Binding-site contacts:
Ligand atom O84 contacts residue ILE302 of chain 1.C at 4.3 Å.
Ligand atom C83 contacts residue ILE298 of chain 1.C at 3.9 Å (hydrophobic).
Ligand atom C08 contacts residue ALA344 of chain 1.C at 3.7 Å (hydrophobic).
Ligand atom C85 contacts residue ALA344 of chain 1.C at 3.9 Å (hydrophobic).
Ligand atom C17 contacts residue ILE291 of chain 1.C at 3.9 Å (hydrophobic).
Ligand atom C10 contacts residue ILE299 of chain 1.C at 4.2 Å (hydrophobic).
Ligand atom C01 contacts residue VAL340 of chain 1.C at 3.6 Å (hydrophobic).
Ligand atom C20 contacts residue ILE291 of chain 1.C at 4.1 Å (hydrophobic).
Ligand atom O82 contacts residue ALA348 of chain 1.C at 3.7 Å.
Ligand atom C83 contacts residue ILE302 of chain 1.C at 3.3 Å (hydrophobic).
Ligand atom C24 contacts residue ALA290 of chain 1.C at 4.2 Å (hydrophobic).
Ligand atom C24 contacts residue ILE291 of chain 1.C at 3.7 Å (hydrophobic).
Ligand atom O84 contacts residue ALA344 of chain 1.C at 4.3 Å.
Ligand atom C21 contacts residue PHE294 of chain 1.C at 3.5 Å (hydrophobic).
Ligand atom O82 contacts residue ALA344 of chain 1.C at 3.2 Å (h-bond).
Ligand atom C23 contacts residue ILE291 of chain 1.C at 3.3 Å (hydrophobic).
Ligand atom C02 contacts residue VAL340 of chain 1.C at 4.2 Å (hydrophobic).
Ligand atom C10 contacts residue VAL347 of chain 1.C at 4.3 Å (hydrophobic).
Ligand atom O79 contacts residue PHE294 of chain 1.C at 2.8 Å.
Ligand atom C81 contacts residue VAL347 of chain 1.C at 4.0 Å (hydrophobic).
Ligand atom C18 contacts residue ILE291 of chain 1.C at 4.0 Å (hydrophobic).
Ligand atom C18 contacts residue ALA348 of chain 1.C at 4.2 Å (hydrophobic).
Ligand atom C13 contacts residue ILE298 of chain 1.C at 4.0 Å (hydrophobic).
Ligand atom C07 contacts residue ILE299 of chain 1.C at 4.2 Å (hydrophobic).
Ligand atom C21 contacts residue ILE291 of chain 1.C at 3.7 Å (hydrophobic).
Ligand atom C19 contacts residue ILE291 of chain 1.C at 3.5 Å (hydrophobic).
Ligand atom C22 contacts residue PHE294 of chain 1.C at 3.8 Å (hydrophobic).
Ligand atom C01 contacts residue LEU343 of chain 1.C at 3.5 Å (hydrophobic).
Ligand atom C80 contacts residue MET351 of chain 1.C at 3.5 Å (hydrophobic).
Ligand atom O09 contacts residue ALA344 of chain 1.C at 3.6 Å.
Ligand atom C08 contacts residue ILE299 of chain 1.C at 4.0 Å (hydrophobic).
Ligand atom C10 contacts residue ALA344 of chain 1.C at 3.7 Å (hydrophobic).
Ligand atom C04 contacts residue VAL347 of chain 1.C at 4.2 Å (hydrophobic).
Ligand atom C17 contacts residue ALA348 of chain 1.C at 4.1 Å (hydrophobic).
Ligand atom O82 contacts residue VAL347 of chain 1.C at 3.0 Å.
Ligand atom O09 contacts residue VAL347 of chain 1.C at 4.0 Å.
Ligand atom C03 contacts residue VAL347 of chain 1.C at 4.1 Å (hydrophobic).
Ligand atom C22 contacts residue ILE291 of chain 1.C at 4.0 Å (hydrophobic).
Ligand atom C18 contacts residue MET351 of chain 1.C at 4.1 Å (hydrophobic).
Ligand atom C85 contacts residue VAL340 of chain 1.C at 3.7 Å (hydrophobic).

Sequence of chain 1.C:
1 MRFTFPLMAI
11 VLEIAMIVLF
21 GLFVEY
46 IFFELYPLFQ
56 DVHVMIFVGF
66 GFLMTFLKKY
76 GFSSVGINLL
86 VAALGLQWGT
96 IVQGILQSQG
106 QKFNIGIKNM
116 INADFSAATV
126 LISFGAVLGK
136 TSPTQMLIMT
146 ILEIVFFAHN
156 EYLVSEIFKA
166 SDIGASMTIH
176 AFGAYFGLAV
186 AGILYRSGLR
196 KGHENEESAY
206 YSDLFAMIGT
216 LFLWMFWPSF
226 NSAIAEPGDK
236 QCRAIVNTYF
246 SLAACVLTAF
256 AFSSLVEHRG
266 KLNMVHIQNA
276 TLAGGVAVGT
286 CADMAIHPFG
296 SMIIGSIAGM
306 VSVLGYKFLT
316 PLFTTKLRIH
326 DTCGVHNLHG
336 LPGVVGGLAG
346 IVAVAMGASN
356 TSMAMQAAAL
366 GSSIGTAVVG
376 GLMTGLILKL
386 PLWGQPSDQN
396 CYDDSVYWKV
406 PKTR

A small-molecule ligand and the protein it binds are described below.
Small molecule (SMILES): C[C@@H]1CC[C@@]2(OC1)O[C@H]1[C@@H](O)[C@H]3[C@@H]4CC[C@H]5C[C@@H](O[C@@H]6O[C@H](CO)[C@H](O[C@@H]7O[C@H](CO)[C@@H](O)[C@H](O[C@@H]8OC[C@@H](O)[C@H](O)[C@H]8O)[C@H]7O[C@@H]7O[C@H](CO)[C@H](O)[C@H](O[C@@H]8O[C@H](CO)[C@@H](O)[C@H](O)[C@H]8O)[C@H]7O)[C@H](O)[C@H]6O)[C@H](O)C[C@]5(C)[C@H]4CC[C@]3(C)[C@H]1[C@@H]2C